The protein below binds the small molecule below.
Small molecule (SMILES): CC(=O)N[C@@H]1[C@@H](O)[C@H](O)[C@@H](CO)O[C@H]1O

Binding-site contacts:
Ligand atom C5 contacts residue ASN218 of chain 1.A at 3.7 Å.
Ligand atom O7 contacts residue ASN218 of chain 1.A at 4.4 Å.
Ligand atom C2 contacts residue ASN218 of chain 1.A at 2.5 Å.
Ligand atom C4 contacts residue ASN218 of chain 1.A at 4.3 Å.
Ligand atom O5 contacts residue ASN218 of chain 1.A at 2.5 Å (h-bond).
Ligand atom C7 contacts residue ASN218 of chain 1.A at 3.9 Å.
Ligand atom C1 contacts residue ASN218 of chain 1.A at 1.5 Å.
Ligand atom C3 contacts residue ASN218 of chain 1.A at 3.8 Å.
Ligand atom N2 contacts residue ASN218 of chain 1.A at 2.9 Å (h-bond).

Sequence of chain 1.A:
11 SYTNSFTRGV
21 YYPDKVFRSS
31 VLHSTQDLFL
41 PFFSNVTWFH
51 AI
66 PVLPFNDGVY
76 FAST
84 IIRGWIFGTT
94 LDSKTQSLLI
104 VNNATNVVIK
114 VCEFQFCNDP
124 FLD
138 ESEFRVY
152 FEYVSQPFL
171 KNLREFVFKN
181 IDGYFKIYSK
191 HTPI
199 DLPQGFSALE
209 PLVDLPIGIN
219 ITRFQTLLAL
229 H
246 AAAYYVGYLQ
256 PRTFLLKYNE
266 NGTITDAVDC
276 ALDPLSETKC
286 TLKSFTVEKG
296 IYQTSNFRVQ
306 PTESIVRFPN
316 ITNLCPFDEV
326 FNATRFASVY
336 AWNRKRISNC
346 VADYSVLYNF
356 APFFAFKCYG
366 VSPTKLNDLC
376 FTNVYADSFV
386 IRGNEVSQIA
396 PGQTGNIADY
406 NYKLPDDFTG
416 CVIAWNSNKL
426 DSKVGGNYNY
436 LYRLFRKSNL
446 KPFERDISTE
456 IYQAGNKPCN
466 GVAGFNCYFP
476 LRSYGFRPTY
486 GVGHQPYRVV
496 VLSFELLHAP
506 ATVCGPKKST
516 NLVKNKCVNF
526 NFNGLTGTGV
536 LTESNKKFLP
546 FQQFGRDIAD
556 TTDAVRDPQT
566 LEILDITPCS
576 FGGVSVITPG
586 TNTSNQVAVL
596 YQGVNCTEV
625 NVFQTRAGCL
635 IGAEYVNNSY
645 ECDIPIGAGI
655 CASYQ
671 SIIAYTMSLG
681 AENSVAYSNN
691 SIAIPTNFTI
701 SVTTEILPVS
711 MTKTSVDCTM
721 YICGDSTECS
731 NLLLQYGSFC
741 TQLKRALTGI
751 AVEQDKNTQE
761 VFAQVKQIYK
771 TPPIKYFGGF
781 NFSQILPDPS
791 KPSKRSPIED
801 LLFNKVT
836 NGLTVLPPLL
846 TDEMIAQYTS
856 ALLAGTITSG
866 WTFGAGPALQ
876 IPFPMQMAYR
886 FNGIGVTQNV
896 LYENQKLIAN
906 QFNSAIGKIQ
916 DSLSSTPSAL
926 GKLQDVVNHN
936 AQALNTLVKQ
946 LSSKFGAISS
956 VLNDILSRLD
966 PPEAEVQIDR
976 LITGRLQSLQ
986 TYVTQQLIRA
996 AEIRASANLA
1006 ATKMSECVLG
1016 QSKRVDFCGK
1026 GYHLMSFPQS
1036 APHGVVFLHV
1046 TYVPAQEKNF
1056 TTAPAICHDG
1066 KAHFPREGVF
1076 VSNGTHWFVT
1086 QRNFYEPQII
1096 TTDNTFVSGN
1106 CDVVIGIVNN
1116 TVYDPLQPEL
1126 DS